This protein binds this small molecule.
Small molecule (SMILES): Cc1ccc(-n2nc(C(C)(C)C)cc2NC(=O)NCCCNC(=O)OC(C)(C)C)cc1

Sequence of chain 1.A:
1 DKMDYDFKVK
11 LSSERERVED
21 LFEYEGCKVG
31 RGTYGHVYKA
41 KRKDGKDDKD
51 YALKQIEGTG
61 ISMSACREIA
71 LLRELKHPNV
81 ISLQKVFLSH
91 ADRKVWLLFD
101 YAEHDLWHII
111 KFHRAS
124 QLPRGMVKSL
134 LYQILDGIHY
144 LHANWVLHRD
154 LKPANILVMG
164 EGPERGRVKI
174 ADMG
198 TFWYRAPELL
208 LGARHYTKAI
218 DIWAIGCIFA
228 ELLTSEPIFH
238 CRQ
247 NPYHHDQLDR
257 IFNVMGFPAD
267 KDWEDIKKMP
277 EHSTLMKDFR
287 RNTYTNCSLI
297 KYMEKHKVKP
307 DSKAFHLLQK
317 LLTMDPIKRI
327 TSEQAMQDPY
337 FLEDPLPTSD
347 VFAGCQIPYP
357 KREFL

Binding-site contacts:
Ligand atom C21 contacts residue PHE99 of chain 1.A at 3.7 Å (hydrophobic).
Ligand atom O26 contacts residue VAL37 of chain 1.A at 3.5 Å.
Ligand atom C18 contacts residue ASP175 of chain 1.A at 3.2 Å.
Ligand atom C11 contacts residue ASP175 of chain 1.A at 3.5 Å.
Ligand atom N9 contacts residue ASP175 of chain 1.A at 3.4 Å.
Ligand atom O27 contacts residue ALA52 of chain 1.A at 3.6 Å.
Ligand atom C12 contacts residue ASP175 of chain 1.A at 3.4 Å.
Ligand atom N24 contacts residue VAL37 of chain 1.A at 3.7 Å.
Ligand atom C31 contacts residue ARG358 of chain 1.A at 3.3 Å.
Ligand atom O20 contacts residue ALA174 of chain 1.A at 3.6 Å.
Ligand atom C7 contacts residue SER64 of chain 1.A at 3.2 Å.
Ligand atom C15 contacts residue ALA174 of chain 1.A at 3.8 Å (hydrophobic).
Ligand atom N17 contacts residue ASP175 of chain 1.A at 3.2 Å (salt-bridge).
Ligand atom C31 contacts residue VAL29 of chain 1.A at 3.9 Å (hydrophobic).
Ligand atom C5 contacts residue GLU68 of chain 1.A at 3.7 Å.
Ligand atom C25 contacts residue ALA52 of chain 1.A at 3.9 Å (hydrophobic).
Ligand atom N17 contacts residue GLU68 of chain 1.A at 3.0 Å (salt-bridge).
Ligand atom C10 contacts residue ASP175 of chain 1.A at 3.6 Å.
Ligand atom C1 contacts residue GLU68 of chain 1.A at 3.4 Å.
Ligand atom C14 contacts residue HIS151 of chain 1.A at 3.4 Å.
Ligand atom N19 contacts residue PHE99 of chain 1.A at 3.6 Å.
Ligand atom N19 contacts residue GLU68 of chain 1.A at 3.1 Å (salt-bridge).
Ligand atom C4 contacts residue GLU68 of chain 1.A at 3.8 Å.
Ligand atom O20 contacts residue ASP175 of chain 1.A at 3.3 Å (salt-bridge).
Ligand atom C28 contacts residue ARG358 of chain 1.A at 3.8 Å.
Ligand atom C15 contacts residue ILE173 of chain 1.A at 3.7 Å (hydrophobic).
Ligand atom C6 contacts residue ASP175 of chain 1.A at 3.5 Å.
Ligand atom C3 contacts residue GLU68 of chain 1.A at 3.7 Å.
Ligand atom C29 contacts residue LEU160 of chain 1.A at 3.5 Å (hydrophobic).
Ligand atom N8 contacts residue ASP175 of chain 1.A at 3.4 Å.
Ligand atom O20 contacts residue ILE81 of chain 1.A at 3.1 Å.
Ligand atom N19 contacts residue ASP175 of chain 1.A at 3.5 Å (salt-bridge).
Ligand atom C1 contacts residue ARG67 of chain 1.A at 3.9 Å.
Ligand atom C2 contacts residue GLU68 of chain 1.A at 3.6 Å.
Ligand atom C29 contacts residue ARG358 of chain 1.A at 3.1 Å.
Ligand atom C25 contacts residue VAL37 of chain 1.A at 3.9 Å (hydrophobic).
Ligand atom N19 contacts residue LYS54 of chain 1.A at 3.7 Å.
Ligand atom C6 contacts residue GLU68 of chain 1.A at 3.8 Å.
Ligand atom C7 contacts residue TYR34 of chain 1.A at 3.4 Å (hydrophobic).
Ligand atom C18 contacts residue GLU68 of chain 1.A at 3.5 Å.